Sequence of chain 1.A:
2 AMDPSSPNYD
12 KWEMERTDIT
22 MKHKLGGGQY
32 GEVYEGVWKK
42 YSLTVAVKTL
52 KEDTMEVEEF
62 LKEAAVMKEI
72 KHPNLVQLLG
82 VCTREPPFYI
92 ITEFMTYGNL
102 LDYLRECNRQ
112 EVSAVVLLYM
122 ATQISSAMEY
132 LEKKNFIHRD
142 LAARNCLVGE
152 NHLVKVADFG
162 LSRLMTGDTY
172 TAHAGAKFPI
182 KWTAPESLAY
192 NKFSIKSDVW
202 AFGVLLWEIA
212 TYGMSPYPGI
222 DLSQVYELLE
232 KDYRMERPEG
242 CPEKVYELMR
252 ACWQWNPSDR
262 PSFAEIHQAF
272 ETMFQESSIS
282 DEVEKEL

Binding-site contacts:
Ligand atom C54 contacts residue ILE138 of chain 1.A at 3.3 Å (hydrophobic).
Ligand atom C16 contacts residue GLU64 of chain 1.A at 3.4 Å.
Ligand atom C4 contacts residue MET96 of chain 1.A at 3.7 Å (hydrophobic).
Ligand atom N51 contacts residue ILE138 of chain 1.A at 2.7 Å (h-bond).
Ligand atom C2 contacts residue MET96 of chain 1.A at 3.0 Å (hydrophobic).
Ligand atom C52 contacts residue HIS139 of chain 1.A at 3.2 Å.
Ligand atom C22 contacts residue ASP159 of chain 1.A at 3.5 Å.
Ligand atom N8 contacts residue ALA47 of chain 1.A at 3.6 Å.
Ligand atom C25 contacts residue ASP159 of chain 1.A at 3.5 Å.
Ligand atom C25 contacts residue ALA158 of chain 1.A at 3.7 Å (hydrophobic).
Ligand atom N3 contacts residue MET96 of chain 1.A at 2.8 Å (h-bond).
Ligand atom C18 contacts residue LYS49 of chain 1.A at 3.5 Å.
Ligand atom N21 contacts residue GLU64 of chain 1.A at 2.8 Å (salt-bridge).
Ligand atom C11 contacts residue VAL34 of chain 1.A at 3.6 Å (hydrophobic).
Ligand atom N10 contacts residue PHE160 of chain 1.A at 3.4 Å.
Ligand atom C19 contacts residue THR93 of chain 1.A at 3.4 Å.
Ligand atom N21 contacts residue MET68 of chain 1.A at 3.4 Å.
Ligand atom C20 contacts residue ALA47 of chain 1.A at 3.5 Å (hydrophobic).
Ligand atom C11 contacts residue PHE160 of chain 1.A at 3.3 Å (hydrophobic).
Ligand atom C12 contacts residue PHE160 of chain 1.A at 3.6 Å (hydrophobic).
Ligand atom C17 contacts residue MET68 of chain 1.A at 3.5 Å (hydrophobic).
Ligand atom C49 contacts residue ILE138 of chain 1.A at 3.5 Å (hydrophobic).
Ligand atom C14 contacts residue THR93 of chain 1.A at 3.4 Å.
Ligand atom C18 contacts residue ILE91 of chain 1.A at 3.4 Å (hydrophobic).
Ligand atom C17 contacts residue GLU64 of chain 1.A at 3.2 Å.
Ligand atom C53 contacts residue ASP159 of chain 1.A at 3.3 Å.
Ligand atom C2 contacts residue PHE95 of chain 1.A at 3.6 Å (hydrophobic).
Ligand atom O29 contacts residue ALA158 of chain 1.A at 3.3 Å.
Ligand atom C20 contacts residue ILE91 of chain 1.A at 3.5 Å (hydrophobic).
Ligand atom O29 contacts residue VAL77 of chain 1.A at 3.1 Å.
Ligand atom N13 contacts residue THR93 of chain 1.A at 2.9 Å (h-bond).
Ligand atom C16 contacts residue MET68 of chain 1.A at 3.5 Å (hydrophobic).
Ligand atom C54 contacts residue HIS139 of chain 1.A at 3.6 Å.
Ligand atom N51 contacts residue HIS139 of chain 1.A at 3.4 Å (h-bond).
Ligand atom C29 contacts residue GLU64 of chain 1.A at 3.3 Å.
Ligand atom C20 contacts residue LYS49 of chain 1.A at 3.5 Å.
Ligand atom O29 contacts residue ASP159 of chain 1.A at 2.9 Å (salt-bridge).
Ligand atom C50 contacts residue ILE138 of chain 1.A at 3.3 Å (hydrophobic).
Ligand atom C52 contacts residue ASP159 of chain 1.A at 3.1 Å.
Ligand atom N3 contacts residue PHE95 of chain 1.A at 3.7 Å.

The protein below binds the small molecule below.
Small molecule (SMILES): Cc1ccc(NC(=O)c2ccc(CN3CCN(C)CC3)cc2)cc1Nc1nccc(-c2cccnc2)n1